The small molecule below binds the protein below.
Small molecule (SMILES): Nc1ncnc2c1ncn2[C@@H]1O[C@H](CO[P](=O)(O)O[P](=O)(O)CP(=O)(O)O)[C@@H](O)[C@H]1O

Binding-site contacts:
Ligand atom O2' contacts residue LYS198 of chain 1.F at 3.8 Å.
Ligand atom O2A contacts residue LYS74 of chain 1.F at 3.4 Å.
Ligand atom O2' contacts residue THR241 of chain 1.F at 3.2 Å (h-bond).
Ligand atom N6 contacts residue ILE148 of chain 1.F at 3.8 Å.
Ligand atom N1 contacts residue LEU186 of chain 1.F at 2.8 Å (h-bond).
Ligand atom PG contacts residue ASN333 of chain 1.F at 3.7 Å.
Ligand atom O4' contacts residue LEU240 of chain 1.F at 3.7 Å.
Ligand atom C2 contacts residue TYR185 of chain 1.F at 3.3 Å (hydrophobic).
Ligand atom O3' contacts residue THR241 of chain 1.F at 2.9 Å (h-bond).
Ligand atom O5' contacts residue LYS150 of chain 1.F at 3.5 Å.
Ligand atom N3 contacts residue TYR185 of chain 1.F at 3.5 Å.
Ligand atom N7 contacts residue GLN183 of chain 1.F at 3.0 Å (h-bond).
Ligand atom O1G contacts residue ASN242 of chain 1.F at 3.2 Å (h-bond).
Ligand atom N6 contacts residue GLN183 of chain 1.F at 3.1 Å (h-bond).
Ligand atom O1B contacts residue LYS74 of chain 1.F at 3.5 Å (salt-bridge).
Ligand atom C3B contacts residue GLU331 of chain 1.F at 3.5 Å.
Ligand atom O2G contacts residue ARG202 of chain 1.F at 2.9 Å (salt-bridge).
Ligand atom O2A contacts residue LYS150 of chain 1.F at 2.8 Å (salt-bridge).
Ligand atom N7 contacts residue LYS150 of chain 1.F at 3.2 Å (salt-bridge).
Ligand atom O2A contacts residue GLU331 of chain 1.F at 3.2 Å (salt-bridge).
Ligand atom O1B contacts residue GLU331 of chain 1.F at 3.1 Å (salt-bridge).
Ligand atom PB contacts residue MG1 of chain 1.AA at 3.4 Å.
Ligand atom O2G contacts residue ASP318 of chain 1.F at 3.3 Å (salt-bridge).
Ligand atom PG contacts residue MG1 of chain 1.AA at 3.8 Å.
Ligand atom C2 contacts residue LYS198 of chain 1.F at 3.6 Å.
Ligand atom O3G contacts residue ASN333 of chain 1.F at 2.5 Å (h-bond).
Ligand atom C5 contacts residue GLN183 of chain 1.F at 3.7 Å.
Ligand atom N3 contacts residue LYS198 of chain 1.F at 3.0 Å (salt-bridge).
Ligand atom O1A contacts residue ILE330 of chain 1.F at 3.5 Å.
Ligand atom O2' contacts residue MET320 of chain 1.F at 3.6 Å.
Ligand atom N1 contacts residue TYR185 of chain 1.F at 3.5 Å.
Ligand atom PG contacts residue GLU331 of chain 1.F at 3.6 Å.
Ligand atom N6 contacts residue LYS184 of chain 1.F at 2.7 Å (salt-bridge).
Ligand atom C8 contacts residue LYS150 of chain 1.F at 3.2 Å.
Ligand atom O1B contacts residue MG1 of chain 1.AA at 2.2 Å.
Ligand atom C2 contacts residue LEU186 of chain 1.F at 3.3 Å (hydrophobic).
Ligand atom O3G contacts residue MG1 of chain 1.AA at 2.6 Å.
Ligand atom PA contacts residue LYS150 of chain 1.F at 3.6 Å.
Ligand atom O3G contacts residue GLU331 of chain 1.F at 2.8 Å (salt-bridge).
Ligand atom O2G contacts residue ASN333 of chain 1.F at 3.8 Å.

Sequence of chain 1.F:
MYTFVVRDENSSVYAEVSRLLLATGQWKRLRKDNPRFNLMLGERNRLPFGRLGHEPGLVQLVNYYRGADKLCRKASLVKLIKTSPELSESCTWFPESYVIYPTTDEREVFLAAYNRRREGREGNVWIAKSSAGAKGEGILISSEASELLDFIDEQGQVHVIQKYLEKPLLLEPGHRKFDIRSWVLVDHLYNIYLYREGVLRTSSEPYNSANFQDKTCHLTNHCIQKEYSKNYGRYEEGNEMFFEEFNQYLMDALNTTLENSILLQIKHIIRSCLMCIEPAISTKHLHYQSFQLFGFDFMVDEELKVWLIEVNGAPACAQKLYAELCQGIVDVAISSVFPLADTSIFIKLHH